Sequence of chain 10.C:
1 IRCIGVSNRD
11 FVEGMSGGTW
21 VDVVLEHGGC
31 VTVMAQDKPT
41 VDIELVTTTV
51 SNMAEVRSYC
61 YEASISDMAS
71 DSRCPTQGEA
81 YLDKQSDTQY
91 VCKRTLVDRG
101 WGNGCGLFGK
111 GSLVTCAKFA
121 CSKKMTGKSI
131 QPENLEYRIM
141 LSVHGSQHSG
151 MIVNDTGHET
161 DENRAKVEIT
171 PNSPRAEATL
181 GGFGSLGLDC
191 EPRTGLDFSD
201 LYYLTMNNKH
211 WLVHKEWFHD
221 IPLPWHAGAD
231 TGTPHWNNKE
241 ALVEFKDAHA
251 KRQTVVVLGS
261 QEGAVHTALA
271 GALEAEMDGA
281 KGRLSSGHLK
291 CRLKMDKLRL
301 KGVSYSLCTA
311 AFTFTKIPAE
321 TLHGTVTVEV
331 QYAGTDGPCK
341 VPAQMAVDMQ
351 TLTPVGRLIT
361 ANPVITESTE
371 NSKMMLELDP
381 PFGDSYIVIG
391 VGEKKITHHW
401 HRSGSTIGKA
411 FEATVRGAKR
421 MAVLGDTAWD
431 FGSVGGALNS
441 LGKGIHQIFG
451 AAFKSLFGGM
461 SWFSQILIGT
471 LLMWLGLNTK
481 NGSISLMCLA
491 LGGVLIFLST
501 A

A small-molecule ligand and the protein it binds are described below.
Small molecule (SMILES): CC(=O)N[C@H]1[C@H](O[C@H]2[C@H](O)[C@@H](NC(C)=O)CO[C@@H]2CO)O[C@H](CO)[C@@H](O)[C@@H]1O

Sequence of chain 10.H:
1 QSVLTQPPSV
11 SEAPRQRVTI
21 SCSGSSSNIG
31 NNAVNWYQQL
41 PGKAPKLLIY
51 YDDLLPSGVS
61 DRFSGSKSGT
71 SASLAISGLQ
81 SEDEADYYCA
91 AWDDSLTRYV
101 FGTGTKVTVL

Binding-site contacts:
Ligand atom O7 contacts residue MET151 of chain 10.C at 3.3 Å.
Ligand atom N2 contacts residue ASN154 of chain 10.C at 3.9 Å.
Ligand atom N2 contacts residue LEU96 of chain 10.H at 3.6 Å.
Ligand atom C4 contacts residue LEU96 of chain 10.H at 4.3 Å (hydrophobic).
Ligand atom O4 contacts residue LEU96 of chain 10.H at 3.2 Å.
Ligand atom O7 contacts residue GLY150 of chain 10.C at 2.8 Å (h-bond).
Ligand atom C1 contacts residue LEU96 of chain 10.H at 3.9 Å (hydrophobic).
Ligand atom C8 contacts residue SER95 of chain 10.H at 3.5 Å.
Ligand atom C8 contacts residue ASP94 of chain 10.H at 3.5 Å.
Ligand atom O3 contacts residue LEU96 of chain 10.H at 4.1 Å.
Ligand atom O3 contacts residue SER95 of chain 10.H at 3.2 Å (h-bond).
Ligand atom C1 contacts residue ASN154 of chain 10.C at 3.1 Å.
Ligand atom C3 contacts residue SER95 of chain 10.H at 3.2 Å.
Ligand atom C1 contacts residue MET151 of chain 10.C at 3.6 Å (hydrophobic).
Ligand atom C8 contacts residue GLY150 of chain 10.C at 3.8 Å.
Ligand atom C1 contacts residue SER95 of chain 10.H at 3.6 Å.
Ligand atom O7 contacts residue HIS148 of chain 10.C at 4.0 Å.
Ligand atom O5 contacts residue LEU96 of chain 10.H at 4.5 Å.
Ligand atom C3 contacts residue LEU96 of chain 10.H at 4.2 Å (hydrophobic).
Ligand atom C2 contacts residue LEU96 of chain 10.H at 3.6 Å (hydrophobic).
Ligand atom C7 contacts residue ASN154 of chain 10.C at 3.4 Å.
Ligand atom O5 contacts residue MET151 of chain 10.C at 3.8 Å.
Ligand atom C2 contacts residue SER95 of chain 10.H at 3.4 Å.
Ligand atom C8 contacts residue ASN154 of chain 10.C at 4.2 Å.
Ligand atom C2 contacts residue MET151 of chain 10.C at 4.1 Å (hydrophobic).
Ligand atom O7 contacts residue ASN154 of chain 10.C at 2.9 Å (h-bond).
Ligand atom C2 contacts residue ASN154 of chain 10.C at 4.0 Å.
Ligand atom O5 contacts residue ASN154 of chain 10.C at 4.0 Å.
Ligand atom C7 contacts residue SER95 of chain 10.H at 3.5 Å.
Ligand atom C7 contacts residue GLY150 of chain 10.C at 3.7 Å.
Ligand atom C7 contacts residue MET151 of chain 10.C at 4.3 Å (hydrophobic).
Ligand atom N2 contacts residue SER95 of chain 10.H at 2.6 Å (h-bond).